Sequence of chain 1.A:
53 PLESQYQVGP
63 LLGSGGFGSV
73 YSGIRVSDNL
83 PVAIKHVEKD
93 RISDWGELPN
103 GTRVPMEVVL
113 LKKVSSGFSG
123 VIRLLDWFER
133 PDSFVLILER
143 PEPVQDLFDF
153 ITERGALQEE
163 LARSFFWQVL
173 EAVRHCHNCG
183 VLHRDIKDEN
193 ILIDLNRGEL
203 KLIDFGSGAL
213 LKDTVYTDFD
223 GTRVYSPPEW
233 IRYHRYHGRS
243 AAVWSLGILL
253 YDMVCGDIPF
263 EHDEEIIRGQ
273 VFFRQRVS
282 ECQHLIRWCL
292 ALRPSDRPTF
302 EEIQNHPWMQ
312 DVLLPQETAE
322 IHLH

A small-molecule ligand and the protein it binds are described below.
Small molecule (SMILES): FC(F)(F)c1cccc(-c2nnc3ccc(NC4CCCCC4)nn23)c1

Binding-site contacts:
Ligand atom C4 contacts residue ALA85 of chain 1.A at 3.9 Å (hydrophobic).
Ligand atom N2 contacts residue ASP206 of chain 1.A at 3.5 Å.
Ligand atom C11 contacts residue PHE69 of chain 1.A at 3.5 Å (hydrophobic).
Ligand atom N4 contacts residue ILE205 of chain 1.A at 3.7 Å.
Ligand atom C7 contacts residue VAL72 of chain 1.A at 4.1 Å (hydrophobic).
Ligand atom N1 contacts residue LYS87 of chain 1.A at 3.7 Å.
Ligand atom C3 contacts residue ALA85 of chain 1.A at 3.5 Å (hydrophobic).
Ligand atom C4 contacts residue GLU141 of chain 1.A at 3.1 Å.
Ligand atom C9 contacts residue ASP206 of chain 1.A at 3.8 Å.
Ligand atom F1 contacts residue ARG142 of chain 1.A at 3.4 Å.
Ligand atom C5 contacts residue ILE124 of chain 1.A at 4.0 Å (hydrophobic).
Ligand atom C17 contacts residue LEU64 of chain 1.A at 3.2 Å (hydrophobic).
Ligand atom N2 contacts residue LYS87 of chain 1.A at 2.9 Å (salt-bridge).
Ligand atom C5 contacts residue LEU140 of chain 1.A at 3.9 Å (hydrophobic).
Ligand atom N1 contacts residue ASP206 of chain 1.A at 4.0 Å.
Ligand atom C4 contacts residue ILE124 of chain 1.A at 3.6 Å (hydrophobic).
Ligand atom C16 contacts residue ASP148 of chain 1.A at 3.6 Å.
Ligand atom C15 contacts residue ASP148 of chain 1.A at 3.8 Å.
Ligand atom C1 contacts residue LEU64 of chain 1.A at 3.9 Å (hydrophobic).
Ligand atom F3 contacts residue LEU194 of chain 1.A at 3.4 Å.
Ligand atom C8 contacts residue ILE205 of chain 1.A at 3.9 Å (hydrophobic).
Ligand atom C10 contacts residue PHE69 of chain 1.A at 3.4 Å (hydrophobic).
Ligand atom N5 contacts residue ILE205 of chain 1.A at 3.7 Å.
Ligand atom C9 contacts residue LYS87 of chain 1.A at 3.8 Å.
Ligand atom F2 contacts residue LEU64 of chain 1.A at 3.3 Å.
Ligand atom F1 contacts residue ALA85 of chain 1.A at 3.5 Å.
Ligand atom N5 contacts residue VAL72 of chain 1.A at 4.0 Å.
Ligand atom C4 contacts residue LEU194 of chain 1.A at 4.1 Å (hydrophobic).
Ligand atom C2 contacts residue LEU194 of chain 1.A at 3.8 Å (hydrophobic).
Ligand atom N3 contacts residue PHE69 of chain 1.A at 4.2 Å.
Ligand atom C3 contacts residue LEU194 of chain 1.A at 3.7 Å (hydrophobic).
Ligand atom C10 contacts residue ASP206 of chain 1.A at 3.8 Å.
Ligand atom C18 contacts residue LEU64 of chain 1.A at 3.7 Å (hydrophobic).
Ligand atom F1 contacts residue LEU64 of chain 1.A at 3.2 Å.
Ligand atom F3 contacts residue VAL146 of chain 1.A at 4.0 Å.
Ligand atom C4 contacts residue LEU140 of chain 1.A at 3.8 Å (hydrophobic).
Ligand atom C12 contacts residue PHE69 of chain 1.A at 4.2 Å (hydrophobic).
Ligand atom C2 contacts residue ALA85 of chain 1.A at 3.8 Å (hydrophobic).
Ligand atom C3 contacts residue GLU141 of chain 1.A at 3.2 Å.
Ligand atom C5 contacts residue ILE205 of chain 1.A at 4.0 Å (hydrophobic).